Sequence of chain 2.A:
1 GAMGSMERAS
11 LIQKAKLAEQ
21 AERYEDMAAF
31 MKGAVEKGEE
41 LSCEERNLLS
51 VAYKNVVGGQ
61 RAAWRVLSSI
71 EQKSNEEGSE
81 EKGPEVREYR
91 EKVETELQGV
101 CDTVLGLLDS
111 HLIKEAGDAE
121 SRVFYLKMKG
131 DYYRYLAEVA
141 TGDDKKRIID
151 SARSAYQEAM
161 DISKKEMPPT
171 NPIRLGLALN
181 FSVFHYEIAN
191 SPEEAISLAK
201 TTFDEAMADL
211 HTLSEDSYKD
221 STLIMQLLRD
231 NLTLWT

Sequence of chain 2.B:
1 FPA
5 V

Binding-site contacts:
Ligand atom C03 contacts residue ILE173 of chain 2.A at 4.2 Å (hydrophobic).
Ligand atom C27 contacts residue VAL5 of chain 2.B at 4.2 Å (hydrophobic).
Ligand atom C26 contacts residue LEU223 of chain 2.A at 3.7 Å (hydrophobic).
Ligand atom C12 contacts residue ASN47 of chain 2.A at 3.8 Å.
Ligand atom N19 contacts residue LEU48 of chain 2.A at 3.4 Å.
Ligand atom C24 contacts residue ASN47 of chain 2.A at 3.9 Å.
Ligand atom O06 contacts residue ILE224 of chain 2.A at 3.7 Å.
Ligand atom C05 contacts residue VAL5 of chain 2.B at 4.5 Å (hydrophobic).
Ligand atom S16 contacts residue GLU44 of chain 2.A at 3.8 Å.
Ligand atom BR1 contacts residue PHE124 of chain 2.A at 4.2 Å.
Ligand atom N19 contacts residue GLU19 of chain 2.A at 2.6 Å (salt-bridge).
Ligand atom C15 contacts residue ASN47 of chain 2.A at 3.9 Å.
Ligand atom C28 contacts residue VAL5 of chain 2.B at 3.9 Å (hydrophobic).
Ligand atom C04 contacts residue VAL5 of chain 2.B at 4.3 Å (hydrophobic).
Ligand atom C05 contacts residue ILE224 of chain 2.A at 4.2 Å (hydrophobic).
Ligand atom C14 contacts residue ASN47 of chain 2.A at 3.6 Å.
Ligand atom C04 contacts residue ILE224 of chain 2.A at 3.9 Å (hydrophobic).
Ligand atom C03 contacts residue GLY176 of chain 2.A at 4.4 Å.
Ligand atom C02 contacts residue PRO172 of chain 2.A at 4.3 Å (hydrophobic).
Ligand atom C23 contacts residue ASN47 of chain 2.A at 3.7 Å.
Ligand atom C21 contacts residue ASN47 of chain 2.A at 4.0 Å.
Ligand atom C18 contacts residue GLU19 of chain 2.A at 3.5 Å.
Ligand atom C18 contacts residue LEU48 of chain 2.A at 4.1 Å (hydrophobic).
Ligand atom C11 contacts residue ASN47 of chain 2.A at 3.9 Å.
Ligand atom C04 contacts residue PRO172 of chain 2.A at 3.8 Å (hydrophobic).
Ligand atom C22 contacts residue ASN47 of chain 2.A at 3.5 Å.
Ligand atom C03 contacts residue VAL5 of chain 2.B at 4.1 Å (hydrophobic).
Ligand atom N20 contacts residue VAL51 of chain 2.A at 3.8 Å.
Ligand atom C03 contacts residue PRO172 of chain 2.A at 3.2 Å (hydrophobic).
Ligand atom BR1 contacts residue ILE173 of chain 2.A at 4.1 Å.
Ligand atom C13 contacts residue ASN47 of chain 2.A at 3.6 Å.
Ligand atom N20 contacts residue GLU19 of chain 2.A at 2.9 Å (salt-bridge).
Ligand atom C02 contacts residue VAL5 of chain 2.B at 4.1 Å (hydrophobic).
Ligand atom BR1 contacts residue LYS127 of chain 2.A at 3.6 Å.
Ligand atom C15 contacts residue GLU44 of chain 2.A at 4.2 Å.

This protein binds this small molecule.
Small molecule (SMILES): [H]/N=C(\N)c1cc(-c2cccc(NC(=O)C(C)(C)Oc3ccc(Br)cc3)c2)cs1